Sequence of chain 1.B:
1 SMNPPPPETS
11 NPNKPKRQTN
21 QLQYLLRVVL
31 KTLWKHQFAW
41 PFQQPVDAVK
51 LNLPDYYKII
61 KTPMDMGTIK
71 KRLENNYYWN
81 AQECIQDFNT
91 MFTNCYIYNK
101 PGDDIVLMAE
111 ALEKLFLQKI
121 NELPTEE

This protein binds this small molecule.
Small molecule (SMILES): CCOc1ccc(C(C)=O)cc1-c1cc(NC(=O)c2ccco2)cc(-c2ccn(C)n2)c1

Binding-site contacts:
Ligand atom OAU contacts residue TRP40 of chain 1.B at 4.0 Å.
Ligand atom NAS contacts residue TRP40 of chain 1.B at 3.6 Å.
Ligand atom CAI contacts residue TYR98 of chain 1.B at 4.2 Å (hydrophobic).
Ligand atom CAG contacts residue GLN44 of chain 1.B at 4.1 Å.
Ligand atom CAP contacts residue ILE105 of chain 1.B at 3.4 Å (hydrophobic).
Ligand atom CAJ contacts residue LEU53 of chain 1.B at 3.9 Å (hydrophobic).
Ligand atom NAR contacts residue TRP40 of chain 1.B at 3.8 Å.
Ligand atom CAI contacts residue LEU53 of chain 1.B at 3.9 Å (hydrophobic).
Ligand atom CAW contacts residue PRO41 of chain 1.B at 3.9 Å (hydrophobic).
Ligand atom CAI contacts residue ASN99 of chain 1.B at 3.3 Å.
Ligand atom CAK contacts residue ASP104 of chain 1.B at 4.1 Å.
Ligand atom CAN contacts residue PRO41 of chain 1.B at 4.0 Å (hydrophobic).
Ligand atom CAI contacts residue ILE105 of chain 1.B at 4.2 Å (hydrophobic).
Ligand atom CAB contacts residue VAL46 of chain 1.B at 3.8 Å (hydrophobic).
Ligand atom NAS contacts residue LEU51 of chain 1.B at 4.1 Å.
Ligand atom CAW contacts residue TRP40 of chain 1.B at 4.0 Å (hydrophobic).
Ligand atom CAF contacts residue TRP40 of chain 1.B at 3.7 Å (hydrophobic).
Ligand atom CAL contacts residue ASP104 of chain 1.B at 3.8 Å.
Ligand atom CAY contacts residue ASN99 of chain 1.B at 4.1 Å.
Ligand atom CAJ contacts residue ASN99 of chain 1.B at 3.5 Å.
Ligand atom CAW contacts residue LEU51 of chain 1.B at 3.9 Å (hydrophobic).
Ligand atom CAV contacts residue ASN99 of chain 1.B at 4.0 Å.
Ligand atom CAO contacts residue ILE105 of chain 1.B at 3.8 Å (hydrophobic).
Ligand atom CAM contacts residue PRO41 of chain 1.B at 4.0 Å (hydrophobic).
Ligand atom CAH contacts residue TRP40 of chain 1.B at 3.4 Å (hydrophobic).
Ligand atom OAD contacts residue TYR56 of chain 1.B at 3.8 Å.
Ligand atom CBC contacts residue TRP40 of chain 1.B at 3.6 Å (hydrophobic).
Ligand atom OAU contacts residue GLN44 of chain 1.B at 3.4 Å (h-bond).
Ligand atom CAL contacts residue MET108 of chain 1.B at 4.0 Å (hydrophobic).
Ligand atom CAJ contacts residue ILE105 of chain 1.B at 4.2 Å (hydrophobic).
Ligand atom OAD contacts residue ASN99 of chain 1.B at 3.2 Å (h-bond).
Ligand atom OAE contacts residue PRO41 of chain 1.B at 3.4 Å.
Ligand atom CBE contacts residue ILE105 of chain 1.B at 3.9 Å (hydrophobic).
Ligand atom CAV contacts residue ILE105 of chain 1.B at 4.1 Å (hydrophobic).
Ligand atom CAX contacts residue PRO41 of chain 1.B at 4.0 Å (hydrophobic).
Ligand atom CAK contacts residue MET108 of chain 1.B at 4.1 Å (hydrophobic).
Ligand atom CBA contacts residue ILE105 of chain 1.B at 3.9 Å (hydrophobic).
Ligand atom OAE contacts residue LEU51 of chain 1.B at 3.7 Å.
Ligand atom CAY contacts residue ILE105 of chain 1.B at 3.8 Å (hydrophobic).
Ligand atom CAG contacts residue TRP40 of chain 1.B at 4.1 Å (hydrophobic).